The protein below binds the small molecule below.
Small molecule (SMILES): CCC[C@H](NC(=O)CCC(=O)O)C(=O)O

Sequence of chain 1.D:
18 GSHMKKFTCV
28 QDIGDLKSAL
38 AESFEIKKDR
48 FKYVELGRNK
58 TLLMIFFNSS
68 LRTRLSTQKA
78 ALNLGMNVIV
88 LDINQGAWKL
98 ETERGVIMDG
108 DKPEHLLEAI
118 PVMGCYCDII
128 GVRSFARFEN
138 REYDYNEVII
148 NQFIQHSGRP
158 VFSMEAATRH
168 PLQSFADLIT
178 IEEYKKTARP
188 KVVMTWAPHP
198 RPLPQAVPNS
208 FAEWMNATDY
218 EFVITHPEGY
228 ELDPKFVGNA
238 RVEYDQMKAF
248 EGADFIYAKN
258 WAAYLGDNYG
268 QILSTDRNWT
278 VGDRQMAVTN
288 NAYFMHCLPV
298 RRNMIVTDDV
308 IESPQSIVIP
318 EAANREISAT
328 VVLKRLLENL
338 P

Sequence of chain 1.F:
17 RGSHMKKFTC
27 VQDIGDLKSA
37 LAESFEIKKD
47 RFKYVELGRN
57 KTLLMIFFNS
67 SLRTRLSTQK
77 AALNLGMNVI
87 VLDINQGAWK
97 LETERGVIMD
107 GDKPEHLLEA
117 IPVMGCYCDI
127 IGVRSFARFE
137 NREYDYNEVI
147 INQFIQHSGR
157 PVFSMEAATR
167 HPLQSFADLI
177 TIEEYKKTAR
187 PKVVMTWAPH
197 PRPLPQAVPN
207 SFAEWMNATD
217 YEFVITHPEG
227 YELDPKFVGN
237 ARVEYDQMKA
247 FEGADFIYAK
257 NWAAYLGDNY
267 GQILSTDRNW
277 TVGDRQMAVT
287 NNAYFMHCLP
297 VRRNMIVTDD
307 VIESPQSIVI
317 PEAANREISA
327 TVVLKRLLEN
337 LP

Binding-site contacts:
Ligand atom C4 contacts residue ARG198 of chain 1.D at 3.8 Å.
Ligand atom C3 contacts residue TRP95 of chain 1.F at 3.9 Å (hydrophobic).
Ligand atom OD1 contacts residue HIS196 of chain 1.D at 2.6 Å (h-bond).
Ligand atom OXT contacts residue LEU200 of chain 1.D at 3.9 Å.
Ligand atom CD contacts residue GLU162 of chain 1.D at 3.5 Å.
Ligand atom CD contacts residue SO41 of chain 1.N at 3.5 Å.
Ligand atom C1 contacts residue LEU200 of chain 1.D at 3.6 Å (hydrophobic).
Ligand atom CB contacts residue PHE132 of chain 1.D at 3.7 Å (hydrophobic).
Ligand atom CA contacts residue PHE132 of chain 1.D at 3.8 Å (hydrophobic).
Ligand atom CA contacts residue GLU162 of chain 1.D at 4.0 Å.
Ligand atom OD2 contacts residue HIS196 of chain 1.D at 4.1 Å.
Ligand atom O contacts residue GLU162 of chain 1.D at 2.5 Å (salt-bridge).
Ligand atom CG contacts residue LEU295 of chain 1.D at 3.9 Å (hydrophobic).
Ligand atom C2 contacts residue LEU200 of chain 1.D at 3.8 Å (hydrophobic).
Ligand atom C contacts residue GLU162 of chain 1.D at 3.6 Å.
Ligand atom CD contacts residue ARG130 of chain 1.D at 4.0 Å.
Ligand atom C3 contacts residue LEU200 of chain 1.D at 3.9 Å (hydrophobic).
Ligand atom CG contacts residue VAL204 of chain 1.D at 4.1 Å (hydrophobic).
Ligand atom C3 contacts residue ARG198 of chain 1.D at 3.7 Å.
Ligand atom O contacts residue PRO201 of chain 1.D at 3.5 Å.
Ligand atom C4 contacts residue HIS196 of chain 1.D at 3.6 Å.
Ligand atom CG contacts residue PRO296 of chain 1.D at 4.1 Å (hydrophobic).
Ligand atom C4 contacts residue ARG298 of chain 1.D at 3.7 Å.
Ligand atom CG contacts residue GLU162 of chain 1.D at 3.8 Å.
Ligand atom C contacts residue PRO201 of chain 1.D at 3.8 Å (hydrophobic).
Ligand atom CD contacts residue LEU295 of chain 1.D at 3.5 Å (hydrophobic).
Ligand atom OXT contacts residue PRO201 of chain 1.D at 3.8 Å.
Ligand atom CG contacts residue SO41 of chain 1.N at 4.1 Å.
Ligand atom CB contacts residue SO41 of chain 1.N at 4.1 Å.
Ligand atom OD1 contacts residue PRO110 of chain 1.F at 3.8 Å.
Ligand atom OXT contacts residue LYS256 of chain 1.D at 3.1 Å (salt-bridge).
Ligand atom CB contacts residue GLU162 of chain 1.D at 3.3 Å.
Ligand atom O1 contacts residue PHE132 of chain 1.D at 3.9 Å.
Ligand atom OD2 contacts residue ARG198 of chain 1.D at 3.3 Å (salt-bridge).
Ligand atom CD contacts residue HIS167 of chain 1.D at 4.1 Å.
Ligand atom O1 contacts residue LEU200 of chain 1.D at 3.3 Å.
Ligand atom OD2 contacts residue ARG298 of chain 1.D at 3.0 Å (salt-bridge).
Ligand atom OD2 contacts residue PRO110 of chain 1.F at 3.1 Å.
Ligand atom OD1 contacts residue ARG298 of chain 1.D at 3.0 Å (salt-bridge).
Ligand atom C4 contacts residue PRO110 of chain 1.F at 3.4 Å (hydrophobic).